A small-molecule ligand and the protein it binds are described below.
Small molecule (SMILES): Nc1ncnc2c1ncn2[C@@H]1O[C@H](CO[P](=O)(O)OS(=O)(=O)O)[C@@H](OP(=O)(O)O)[C@H]1O

Sequence of chain 1.A:
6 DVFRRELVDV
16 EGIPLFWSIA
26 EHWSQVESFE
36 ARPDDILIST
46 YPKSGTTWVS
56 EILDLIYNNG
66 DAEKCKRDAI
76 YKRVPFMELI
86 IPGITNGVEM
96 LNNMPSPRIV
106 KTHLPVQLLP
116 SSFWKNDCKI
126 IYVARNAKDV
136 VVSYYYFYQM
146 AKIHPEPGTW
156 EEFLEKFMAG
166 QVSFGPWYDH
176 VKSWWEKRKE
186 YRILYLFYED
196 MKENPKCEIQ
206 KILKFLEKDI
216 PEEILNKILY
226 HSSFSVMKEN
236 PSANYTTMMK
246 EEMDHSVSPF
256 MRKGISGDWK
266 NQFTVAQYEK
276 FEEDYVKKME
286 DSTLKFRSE

Binding-site contacts:
Ligand atom O3P contacts residue ARG257 of chain 1.A at 3.0 Å (salt-bridge).
Ligand atom OS3 contacts residue PHE255 of chain 1.A at 3.4 Å.
Ligand atom C6 contacts residue TRP53 of chain 1.A at 3.4 Å (hydrophobic).
Ligand atom O1P contacts residue ARG257 of chain 1.A at 2.7 Å (salt-bridge).
Ligand atom O4P contacts residue THR51 of chain 1.A at 3.4 Å (h-bond).
Ligand atom OS2 contacts residue HIS108 of chain 1.A at 2.9 Å (h-bond).
Ligand atom N1 contacts residue TRP53 of chain 1.A at 3.3 Å.
Ligand atom O2P contacts residue ARG257 of chain 1.A at 3.3 Å.
Ligand atom O3P contacts residue ARG130 of chain 1.A at 2.8 Å (salt-bridge).
Ligand atom N6 contacts residue TRP53 of chain 1.A at 3.2 Å.
Ligand atom N6 contacts residue SER227 of chain 1.A at 2.8 Å (h-bond).
Ligand atom C8 contacts residue MET256 of chain 1.A at 3.2 Å (hydrophobic).
Ligand atom O3' contacts residue ARG130 of chain 1.A at 3.1 Å (salt-bridge).
Ligand atom O4P contacts residue THR52 of chain 1.A at 2.7 Å (h-bond).
Ligand atom OS2 contacts residue LYS48 of chain 1.A at 2.8 Å (salt-bridge).
Ligand atom O1P contacts residue SER138 of chain 1.A at 2.6 Å (h-bond).
Ligand atom C2 contacts residue TRP53 of chain 1.A at 3.4 Å (hydrophobic).
Ligand atom O2' contacts residue PHE229 of chain 1.A at 3.4 Å.
Ligand atom OS2 contacts residue PRO47 of chain 1.A at 3.3 Å.
Ligand atom O2' contacts residue ARG257 of chain 1.A at 3.3 Å (salt-bridge).
Ligand atom OS3 contacts residue LYS48 of chain 1.A at 3.1 Å (salt-bridge).
Ligand atom O6P contacts residue PHE255 of chain 1.A at 3.4 Å.
Ligand atom N7 contacts residue MET256 of chain 1.A at 3.4 Å (h-bond).
Ligand atom O6P contacts residue LYS48 of chain 1.A at 3.0 Å (salt-bridge).
Ligand atom N6 contacts residue MET232 of chain 1.A at 3.2 Å (h-bond).
Ligand atom O5' contacts residue LYS48 of chain 1.A at 3.2 Å.
Ligand atom N3 contacts residue TYR193 of chain 1.A at 2.7 Å (h-bond).
Ligand atom N6 contacts residue PHE229 of chain 1.A at 3.5 Å (h-bond).
Ligand atom OS1 contacts residue THR51 of chain 1.A at 3.2 Å.
Ligand atom P1 contacts residue SER138 of chain 1.A at 3.4 Å.
Ligand atom O5P contacts residue SER49 of chain 1.A at 3.0 Å (h-bond).
Ligand atom O5P contacts residue THR51 of chain 1.A at 2.6 Å (h-bond).
Ligand atom O2' contacts residue GLY259 of chain 1.A at 3.3 Å (h-bond).
Ligand atom O2P contacts residue LYS258 of chain 1.A at 2.7 Å (salt-bridge).
Ligand atom O2P contacts residue GLY259 of chain 1.A at 2.7 Å (h-bond).
Ligand atom OS1 contacts residue LYS106 of chain 1.A at 3.2 Å (salt-bridge).
Ligand atom C2 contacts residue TYR193 of chain 1.A at 3.4 Å (hydrophobic).
Ligand atom O5P contacts residue GLY50 of chain 1.A at 2.9 Å (h-bond).
Ligand atom N3 contacts residue GLY259 of chain 1.A at 3.4 Å.
Ligand atom O5P contacts residue LYS48 of chain 1.A at 3.2 Å (salt-bridge).